The small molecule below binds the protein below.
Small molecule (SMILES): CC(=O)N[C@H]1[C@H](O[C@H]2[C@H](O)[C@@H](NC(C)=O)CO[C@@H]2CO)O[C@H](CO)[C@@H](O)[C@@H]1O

Binding-site contacts:
Ligand atom O7 contacts residue ASN112 of chain 1.A at 3.0 Å (h-bond).
Ligand atom C7 contacts residue GLN90 of chain 1.A at 3.6 Å.
Ligand atom C7 contacts residue ASN112 of chain 1.A at 3.2 Å.
Ligand atom O7 contacts residue GLN90 of chain 1.A at 4.4 Å.
Ligand atom N2 contacts residue GLN90 of chain 1.A at 3.0 Å (h-bond).
Ligand atom O7 contacts residue ASN203 of chain 1.A at 4.5 Å.
Ligand atom C7 contacts residue GLN110 of chain 1.A at 4.0 Å.
Ligand atom O6 contacts residue ASN112 of chain 1.A at 4.5 Å.
Ligand atom C5 contacts residue ASN112 of chain 1.A at 3.6 Å.
Ligand atom C2 contacts residue GLN90 of chain 1.A at 3.7 Å.
Ligand atom C8 contacts residue ASN112 of chain 1.A at 4.4 Å.
Ligand atom N2 contacts residue GLN110 of chain 1.A at 4.3 Å.
Ligand atom O5 contacts residue ASN112 of chain 1.A at 2.3 Å (h-bond).
Ligand atom N2 contacts residue ASN112 of chain 1.A at 2.9 Å (h-bond).
Ligand atom C1 contacts residue ASN112 of chain 1.A at 1.4 Å.
Ligand atom C4 contacts residue ASN112 of chain 1.A at 4.1 Å.
Ligand atom O7 contacts residue GLN110 of chain 1.A at 4.5 Å.
Ligand atom C2 contacts residue ASN112 of chain 1.A at 2.4 Å.
Ligand atom C8 contacts residue GLN110 of chain 1.A at 3.6 Å.
Ligand atom C1 contacts residue GLN90 of chain 1.A at 3.2 Å.
Ligand atom C3 contacts residue GLN90 of chain 1.A at 4.0 Å.
Ligand atom C3 contacts residue ASN112 of chain 1.A at 3.7 Å.
Ligand atom C8 contacts residue GLN90 of chain 1.A at 3.8 Å.
Ligand atom O5 contacts residue GLN90 of chain 1.A at 4.5 Å.

Sequence of chain 1.A:
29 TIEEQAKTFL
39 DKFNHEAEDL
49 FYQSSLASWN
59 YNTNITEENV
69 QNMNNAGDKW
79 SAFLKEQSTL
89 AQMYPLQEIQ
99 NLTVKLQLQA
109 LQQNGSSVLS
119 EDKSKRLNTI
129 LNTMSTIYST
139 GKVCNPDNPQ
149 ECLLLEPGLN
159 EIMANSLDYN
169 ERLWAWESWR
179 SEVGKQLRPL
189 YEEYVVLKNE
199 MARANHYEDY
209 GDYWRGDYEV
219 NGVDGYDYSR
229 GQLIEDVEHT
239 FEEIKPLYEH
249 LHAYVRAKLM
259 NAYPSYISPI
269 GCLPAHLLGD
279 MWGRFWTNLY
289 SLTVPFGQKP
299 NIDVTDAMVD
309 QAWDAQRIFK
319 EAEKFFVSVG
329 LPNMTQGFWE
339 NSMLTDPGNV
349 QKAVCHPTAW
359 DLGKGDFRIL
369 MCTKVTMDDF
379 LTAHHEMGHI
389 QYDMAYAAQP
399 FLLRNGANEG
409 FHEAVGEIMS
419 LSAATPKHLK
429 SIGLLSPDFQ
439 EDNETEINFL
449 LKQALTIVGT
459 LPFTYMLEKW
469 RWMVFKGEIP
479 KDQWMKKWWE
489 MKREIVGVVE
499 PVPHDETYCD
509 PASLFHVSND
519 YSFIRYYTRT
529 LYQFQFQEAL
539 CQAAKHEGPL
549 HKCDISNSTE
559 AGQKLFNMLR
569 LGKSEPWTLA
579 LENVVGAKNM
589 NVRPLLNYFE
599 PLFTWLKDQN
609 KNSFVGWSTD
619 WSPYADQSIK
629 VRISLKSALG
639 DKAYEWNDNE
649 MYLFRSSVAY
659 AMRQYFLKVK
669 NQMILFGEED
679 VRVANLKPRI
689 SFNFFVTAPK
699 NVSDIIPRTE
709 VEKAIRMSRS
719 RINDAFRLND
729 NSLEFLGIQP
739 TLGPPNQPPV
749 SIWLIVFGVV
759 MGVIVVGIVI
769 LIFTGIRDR